Sequence of chain 1.A:
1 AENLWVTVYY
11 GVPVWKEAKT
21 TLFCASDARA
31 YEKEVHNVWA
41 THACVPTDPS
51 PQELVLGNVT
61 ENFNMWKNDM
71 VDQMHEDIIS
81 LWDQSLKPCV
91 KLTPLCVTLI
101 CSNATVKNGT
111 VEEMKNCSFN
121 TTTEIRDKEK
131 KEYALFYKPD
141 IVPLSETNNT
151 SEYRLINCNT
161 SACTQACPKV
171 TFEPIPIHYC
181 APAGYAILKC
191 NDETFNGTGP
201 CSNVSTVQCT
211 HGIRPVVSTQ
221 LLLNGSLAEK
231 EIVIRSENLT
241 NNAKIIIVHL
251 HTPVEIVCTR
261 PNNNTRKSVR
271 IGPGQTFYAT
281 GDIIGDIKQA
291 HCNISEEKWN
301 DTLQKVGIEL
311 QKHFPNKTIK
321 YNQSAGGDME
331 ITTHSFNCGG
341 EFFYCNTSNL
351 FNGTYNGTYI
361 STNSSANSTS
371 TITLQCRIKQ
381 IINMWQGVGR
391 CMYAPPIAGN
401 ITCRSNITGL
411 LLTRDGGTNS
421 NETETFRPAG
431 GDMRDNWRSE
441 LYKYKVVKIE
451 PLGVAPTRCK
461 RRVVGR

The small molecule below binds the protein below.
Small molecule (SMILES): CC(=O)N[C@H]1[C@H](O[C@H]2[C@H](O)[C@@H](NC(C)=O)CO[C@@H]2CO)O[C@H](CO)[C@@H](O)[C@@H]1O

Binding-site contacts:
Ligand atom N2 contacts residue ASN263 of chain 1.A at 3.0 Å (h-bond).
Ligand atom C7 contacts residue ASN263 of chain 1.A at 3.2 Å.
Ligand atom C5 contacts residue ILE284 of chain 1.A at 4.3 Å (hydrophobic).
Ligand atom C1 contacts residue ASN263 of chain 1.A at 1.4 Å.
Ligand atom O7 contacts residue ILE284 of chain 1.A at 3.9 Å.
Ligand atom C8 contacts residue NAG1 of chain 1.BB at 3.7 Å.
Ligand atom O5 contacts residue ASN263 of chain 1.A at 2.3 Å (h-bond).
Ligand atom C6 contacts residue ILE284 of chain 1.A at 3.7 Å (hydrophobic).
Ligand atom C8 contacts residue ASN263 of chain 1.A at 4.5 Å.
Ligand atom C7 contacts residue NAG1 of chain 1.BB at 4.4 Å.
Ligand atom O5 contacts residue ILE284 of chain 1.A at 3.5 Å.
Ligand atom C3 contacts residue ASN263 of chain 1.A at 3.8 Å.
Ligand atom C1 contacts residue ILE284 of chain 1.A at 4.3 Å (hydrophobic).
Ligand atom C2 contacts residue ASN263 of chain 1.A at 2.5 Å.
Ligand atom C4 contacts residue ASN263 of chain 1.A at 4.2 Å.
Ligand atom O7 contacts residue ASN263 of chain 1.A at 2.8 Å (h-bond).
Ligand atom C2 contacts residue ILE284 of chain 1.A at 4.4 Å (hydrophobic).
Ligand atom C5 contacts residue ASN263 of chain 1.A at 3.7 Å.